Sequence of chain 1.B:
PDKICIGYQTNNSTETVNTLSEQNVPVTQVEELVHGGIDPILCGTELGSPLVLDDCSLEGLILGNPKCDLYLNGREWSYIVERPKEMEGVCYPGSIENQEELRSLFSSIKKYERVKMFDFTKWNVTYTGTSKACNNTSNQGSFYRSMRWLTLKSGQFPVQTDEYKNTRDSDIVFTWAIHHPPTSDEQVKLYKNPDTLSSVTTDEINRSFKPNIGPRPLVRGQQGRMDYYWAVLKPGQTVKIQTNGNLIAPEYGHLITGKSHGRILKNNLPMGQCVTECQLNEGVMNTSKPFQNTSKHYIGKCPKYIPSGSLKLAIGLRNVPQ

This protein binds this small molecule.
Small molecule (SMILES): CC(=O)N[C@@H]1[C@@H](O)[C@H](O)[C@@H](CO)O[C@H]1O

Binding-site contacts:
Ligand atom C2 contacts residue ASN125 of chain 1.B at 2.5 Å.
Ligand atom C1 contacts residue ASN125 of chain 1.B at 1.4 Å.
Ligand atom C2 contacts residue LYS123 of chain 1.B at 3.7 Å.
Ligand atom O7 contacts residue GLN161 of chain 1.B at 4.2 Å.
Ligand atom C8 contacts residue GLN161 of chain 1.B at 3.5 Å.
Ligand atom C8 contacts residue LYS123 of chain 1.B at 3.5 Å.
Ligand atom N2 contacts residue ASN125 of chain 1.B at 2.8 Å (h-bond).
Ligand atom C1 contacts residue LYS123 of chain 1.B at 4.1 Å.
Ligand atom O7 contacts residue LYS123 of chain 1.B at 4.4 Å.
Ligand atom C7 contacts residue ASN125 of chain 1.B at 3.9 Å.
Ligand atom O5 contacts residue ASN125 of chain 1.B at 2.4 Å (h-bond).
Ligand atom C5 contacts residue ASN125 of chain 1.B at 3.7 Å.
Ligand atom C8 contacts residue THR162 of chain 1.B at 3.2 Å.
Ligand atom O3 contacts residue LYS123 of chain 1.B at 4.2 Å.
Ligand atom N2 contacts residue GLN161 of chain 1.B at 3.8 Å.
Ligand atom C7 contacts residue LYS123 of chain 1.B at 3.5 Å.
Ligand atom C7 contacts residue GLN161 of chain 1.B at 3.8 Å.
Ligand atom C8 contacts residue TRP124 of chain 1.B at 4.4 Å (hydrophobic).
Ligand atom C3 contacts residue ASN125 of chain 1.B at 3.8 Å.
Ligand atom O7 contacts residue VAL160 of chain 1.B at 4.4 Å.
Ligand atom N2 contacts residue LYS123 of chain 1.B at 3.0 Å (salt-bridge).
Ligand atom C3 contacts residue LYS123 of chain 1.B at 3.6 Å.
Ligand atom C4 contacts residue ASN125 of chain 1.B at 4.2 Å.
Ligand atom C7 contacts residue THR162 of chain 1.B at 3.8 Å.
Ligand atom O7 contacts residue THR162 of chain 1.B at 3.6 Å (h-bond).